The small molecule below binds the protein below.
Small molecule (SMILES): CCc1cnc(C)n2nc(CCc3nc(N4CCCC4)nn3C)nc12

Sequence of chain 1.B:
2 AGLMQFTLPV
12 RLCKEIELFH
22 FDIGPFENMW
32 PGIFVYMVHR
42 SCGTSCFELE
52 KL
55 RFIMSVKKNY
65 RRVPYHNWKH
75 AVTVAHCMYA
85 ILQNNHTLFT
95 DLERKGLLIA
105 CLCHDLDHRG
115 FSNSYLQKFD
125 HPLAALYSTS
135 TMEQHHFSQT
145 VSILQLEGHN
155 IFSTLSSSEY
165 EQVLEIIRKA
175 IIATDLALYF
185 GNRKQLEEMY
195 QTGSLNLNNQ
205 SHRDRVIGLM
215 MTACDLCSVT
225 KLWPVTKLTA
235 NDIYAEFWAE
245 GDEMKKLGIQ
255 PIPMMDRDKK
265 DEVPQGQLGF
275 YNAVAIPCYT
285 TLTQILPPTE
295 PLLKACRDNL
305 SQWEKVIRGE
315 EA

Binding-site contacts:
Ligand atom C2 contacts residue LEU220 of chain 1.B at 3.6 Å (hydrophobic).
Ligand atom C4 contacts residue ILE237 of chain 1.B at 3.4 Å (hydrophobic).
Ligand atom N18 contacts residue GLY270 of chain 1.B at 3.8 Å.
Ligand atom N19 contacts residue MET258 of chain 1.B at 3.5 Å.
Ligand atom C4 contacts residue PHE274 of chain 1.B at 3.5 Å (hydrophobic).
Ligand atom C13 contacts residue PHE274 of chain 1.B at 3.6 Å (hydrophobic).
Ligand atom C5 contacts residue ILE237 of chain 1.B at 3.7 Å (hydrophobic).
Ligand atom C17 contacts residue TYR238 of chain 1.B at 3.8 Å (hydrophobic).
Ligand atom C3 contacts residue PHE274 of chain 1.B at 3.5 Å (hydrophobic).
Ligand atom C12 contacts residue PHE241 of chain 1.B at 3.9 Å (hydrophobic).
Ligand atom C17 contacts residue GLY270 of chain 1.B at 3.5 Å.
Ligand atom C12 contacts residue MET258 of chain 1.B at 3.7 Å (hydrophobic).
Ligand atom N19 contacts residue GLY270 of chain 1.B at 3.8 Å.
Ligand atom C22 contacts residue GLU266 of chain 1.B at 3.7 Å.
Ligand atom N7 contacts residue PHE274 of chain 1.B at 3.6 Å.
Ligand atom C22 contacts residue LYS263 of chain 1.B at 3.6 Å.
Ligand atom N15 contacts residue MET258 of chain 1.B at 3.8 Å.
Ligand atom N1 contacts residue ILE237 of chain 1.B at 3.4 Å.
Ligand atom C22 contacts residue VAL267 of chain 1.B at 3.9 Å (hydrophobic).
Ligand atom C12 contacts residue TYR238 of chain 1.B at 3.8 Å (hydrophobic).
Ligand atom C5 contacts residue VAL223 of chain 1.B at 3.7 Å (hydrophobic).
Ligand atom C13 contacts residue TYR238 of chain 1.B at 3.8 Å (hydrophobic).
Ligand atom C13 contacts residue GLN271 of chain 1.B at 3.8 Å.
Ligand atom N18 contacts residue TYR238 of chain 1.B at 2.7 Å (h-bond).
Ligand atom C23 contacts residue PRO257 of chain 1.B at 3.8 Å (hydrophobic).
Ligand atom N9 contacts residue PHE241 of chain 1.B at 3.6 Å.
Ligand atom C17 contacts residue MET258 of chain 1.B at 3.3 Å (hydrophobic).
Ligand atom N9 contacts residue PHE274 of chain 1.B at 3.8 Å.
Ligand atom C25 contacts residue LEU180 of chain 1.B at 3.8 Å (hydrophobic).
Ligand atom C5 contacts residue GLN271 of chain 1.B at 3.2 Å.
Ligand atom N16 contacts residue MET258 of chain 1.B at 3.4 Å.
Ligand atom N11 contacts residue GLN271 of chain 1.B at 3.0 Å (h-bond).
Ligand atom C2 contacts residue PHE274 of chain 1.B at 3.7 Å (hydrophobic).
Ligand atom C14 contacts residue TYR238 of chain 1.B at 3.5 Å (hydrophobic).
Ligand atom C8 contacts residue PHE274 of chain 1.B at 3.5 Å (hydrophobic).
Ligand atom N1 contacts residue PHE274 of chain 1.B at 3.7 Å.
Ligand atom N15 contacts residue GLY270 of chain 1.B at 3.7 Å.
Ligand atom C21 contacts residue TYR238 of chain 1.B at 3.6 Å (hydrophobic).
Ligand atom C14 contacts residue GLY270 of chain 1.B at 3.6 Å.
Ligand atom N18 contacts residue MET258 of chain 1.B at 3.6 Å.